This small molecule binds to this protein.
Small molecule (SMILES): CC(=O)N[C@@H]1[C@@H](O)[C@H](O[C@@H]2O[C@H](CO)[C@@H](O[C@@H]3O[C@H](CO)[C@@H](O[C@@H]4O[C@H](CO)[C@@H](O[C@@H]5O[C@H](CO)[C@@H](O)[C@H](O)[C@H]5NC(C)=O)[C@H](O)[C@H]4NC(C)=O)[C@H](O)[C@H]3NC(C)=O)[C@H](O)[C@H]2NC(C)=O)[C@@H](CO)O[C@H]1O

Binding-site contacts:
Ligand atom O4 contacts residue C8E1 of chain 1.K at 3.8 Å.
Ligand atom O7 contacts residue ARG295 of chain 1.A at 3.0 Å (salt-bridge).
Ligand atom C8 contacts residue ARG18 of chain 1.A at 3.5 Å.
Ligand atom O4 contacts residue TYR300 of chain 1.A at 3.8 Å.
Ligand atom O5 contacts residue C8E1 of chain 1.K at 3.7 Å.
Ligand atom C1 contacts residue GLU78 of chain 1.A at 3.8 Å.
Ligand atom C2 contacts residue C8E1 of chain 1.K at 3.6 Å.
Ligand atom N2 contacts residue TRP92 of chain 1.A at 3.8 Å.
Ligand atom C8 contacts residue PHE134 of chain 1.A at 3.2 Å (hydrophobic).
Ligand atom C4 contacts residue C8E1 of chain 1.K at 3.4 Å.
Ligand atom O6 contacts residue ASP316 of chain 1.A at 3.0 Å (salt-bridge).
Ligand atom C3 contacts residue TRP132 of chain 1.A at 3.3 Å (hydrophobic).
Ligand atom N2 contacts residue ASN417 of chain 1.A at 3.1 Å (h-bond).
Ligand atom O6 contacts residue C8E1 of chain 1.N at 2.7 Å.
Ligand atom N2 contacts residue GLU78 of chain 1.A at 3.3 Å (salt-bridge).
Ligand atom C1 contacts residue TRP92 of chain 1.A at 3.9 Å (hydrophobic).
Ligand atom O4 contacts residue TRP132 of chain 1.A at 3.5 Å (h-bond).
Ligand atom O6 contacts residue ARG18 of chain 1.A at 3.3 Å (salt-bridge).
Ligand atom C7 contacts residue SER133 of chain 1.A at 3.2 Å.
Ligand atom C6 contacts residue C8E1 of chain 1.K at 3.5 Å.
Ligand atom C8 contacts residue ASN417 of chain 1.A at 3.0 Å.
Ligand atom C6 contacts residue TRP92 of chain 1.A at 3.8 Å (hydrophobic).
Ligand atom C7 contacts residue ASN417 of chain 1.A at 3.5 Å.
Ligand atom C6 contacts residue GLU78 of chain 1.A at 3.1 Å.
Ligand atom C6 contacts residue C8E1 of chain 1.N at 3.8 Å.
Ligand atom N2 contacts residue TRP310 of chain 1.A at 3.5 Å.
Ligand atom O7 contacts residue ARG20 of chain 1.A at 3.8 Å.
Ligand atom C1 contacts residue TRP310 of chain 1.A at 3.8 Å (hydrophobic).
Ligand atom N2 contacts residue SER133 of chain 1.A at 2.8 Å (h-bond).
Ligand atom C6 contacts residue ASP316 of chain 1.A at 3.2 Å.
Ligand atom C5 contacts residue C8E1 of chain 1.K at 3.5 Å.
Ligand atom C7 contacts residue ARG295 of chain 1.A at 3.8 Å.
Ligand atom C1 contacts residue C8E1 of chain 1.K at 3.8 Å.
Ligand atom C3 contacts residue C8E1 of chain 1.K at 3.7 Å.
Ligand atom O7 contacts residue TRP310 of chain 1.A at 3.7 Å.
Ligand atom C8 contacts residue SER133 of chain 1.A at 2.6 Å.
Ligand atom O6 contacts residue C8E1 of chain 1.K at 3.3 Å.
Ligand atom O7 contacts residue TYR300 of chain 1.A at 3.5 Å.
Ligand atom O3 contacts residue C8E1 of chain 1.K at 3.4 Å.
Ligand atom C3 contacts residue TRP92 of chain 1.A at 3.7 Å (hydrophobic).

Sequence of chain 1.A:
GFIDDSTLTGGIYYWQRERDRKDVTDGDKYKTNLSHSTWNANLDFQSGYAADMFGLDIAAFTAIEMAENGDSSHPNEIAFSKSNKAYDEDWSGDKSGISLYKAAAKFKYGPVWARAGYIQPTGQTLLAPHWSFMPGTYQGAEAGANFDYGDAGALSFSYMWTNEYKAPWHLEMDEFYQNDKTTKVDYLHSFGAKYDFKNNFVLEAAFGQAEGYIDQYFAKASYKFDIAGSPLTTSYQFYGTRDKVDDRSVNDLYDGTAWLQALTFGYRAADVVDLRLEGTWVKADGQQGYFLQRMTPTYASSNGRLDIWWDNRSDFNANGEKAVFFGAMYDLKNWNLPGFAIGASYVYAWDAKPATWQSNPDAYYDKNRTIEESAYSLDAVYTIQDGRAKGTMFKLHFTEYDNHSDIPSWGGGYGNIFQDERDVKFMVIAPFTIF